This protein binds this small molecule.
Small molecule (SMILES): CC(=O)N[C@H]1[C@H](O[C@H]2[C@H](O)[C@@H](NC(C)=O)CO[C@@H]2CO)O[C@H](CO)[C@@H](O[C@@H]2O[C@H](CO[C@H]3O[C@H](CO)[C@@H](O)[C@H](O)[C@@H]3O)[C@@H](O)[C@H](O[C@H]3O[C@H](CO)[C@@H](O)[C@H](O)[C@@H]3O)[C@@H]2O)[C@@H]1O

Sequence of chain 1.C:
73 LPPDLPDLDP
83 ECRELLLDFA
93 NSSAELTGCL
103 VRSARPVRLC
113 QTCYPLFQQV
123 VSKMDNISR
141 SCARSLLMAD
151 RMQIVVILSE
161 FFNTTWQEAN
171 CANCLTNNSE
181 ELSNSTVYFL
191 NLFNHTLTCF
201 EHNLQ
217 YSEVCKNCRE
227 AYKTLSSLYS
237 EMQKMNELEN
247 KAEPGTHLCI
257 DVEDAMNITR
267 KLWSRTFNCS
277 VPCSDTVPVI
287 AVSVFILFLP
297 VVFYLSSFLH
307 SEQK

Binding-site contacts:
Ligand atom O6 contacts residue LYS267 of chain 1.A at 4.0 Å.
Ligand atom N2 contacts residue ARG151 of chain 1.C at 4.0 Å.
Ligand atom C1 contacts residue MET148 of chain 1.C at 3.9 Å (hydrophobic).
Ligand atom C6 contacts residue ARG151 of chain 1.C at 3.9 Å.
Ligand atom O7 contacts residue MET148 of chain 1.C at 2.4 Å (h-bond).
Ligand atom O4 contacts residue MET148 of chain 1.C at 4.1 Å.
Ligand atom C1 contacts residue GLN153 of chain 1.C at 3.6 Å.
Ligand atom O5 contacts residue ASP150 of chain 1.C at 4.0 Å.
Ligand atom C8 contacts residue ARG151 of chain 1.C at 4.0 Å.
Ligand atom O3 contacts residue ASP150 of chain 1.C at 3.9 Å.
Ligand atom C8 contacts residue GLU259 of chain 1.A at 3.2 Å.
Ligand atom O3 contacts residue GLU160 of chain 1.C at 4.2 Å.
Ligand atom C2 contacts residue ASN263 of chain 1.A at 4.1 Å.
Ligand atom C4 contacts residue MET148 of chain 1.C at 4.3 Å (hydrophobic).
Ligand atom C5 contacts residue ASN263 of chain 1.A at 4.2 Å.
Ligand atom C3 contacts residue MET148 of chain 1.C at 4.1 Å (hydrophobic).
Ligand atom O3 contacts residue VAL156 of chain 1.C at 3.9 Å.
Ligand atom C6 contacts residue LYS267 of chain 1.A at 4.2 Å.
Ligand atom C6 contacts residue GLN153 of chain 1.C at 4.2 Å.
Ligand atom C3 contacts residue MET148 of chain 1.C at 4.0 Å (hydrophobic).
Ligand atom O5 contacts residue LYS267 of chain 1.A at 4.3 Å.
Ligand atom C6 contacts residue ASP150 of chain 1.C at 3.3 Å.
Ligand atom C5 contacts residue ASP150 of chain 1.C at 3.6 Å.
Ligand atom O4 contacts residue GLN153 of chain 1.C at 3.0 Å (h-bond).
Ligand atom C2 contacts residue GLN153 of chain 1.C at 3.4 Å.
Ligand atom O4 contacts residue MET148 of chain 1.C at 3.4 Å (h-bond).
Ligand atom C5 contacts residue GLN153 of chain 1.C at 4.2 Å.
Ligand atom C7 contacts residue ARG151 of chain 1.C at 3.9 Å.
Ligand atom C2 contacts residue ASP150 of chain 1.C at 4.1 Å.
Ligand atom O7 contacts residue ARG151 of chain 1.C at 3.5 Å (salt-bridge).
Ligand atom O5 contacts residue ASN263 of chain 1.A at 3.4 Å (h-bond).
Ligand atom C6 contacts residue ALA149 of chain 1.C at 4.2 Å (hydrophobic).
Ligand atom C7 contacts residue MET148 of chain 1.C at 3.6 Å (hydrophobic).
Ligand atom C2 contacts residue ARG151 of chain 1.C at 3.9 Å.
Ligand atom O5 contacts residue ALA149 of chain 1.C at 3.8 Å.
Ligand atom O3 contacts residue ARG151 of chain 1.C at 4.0 Å.
Ligand atom C1 contacts residue ASN263 of chain 1.A at 2.8 Å.
Ligand atom O3 contacts residue MET148 of chain 1.C at 3.6 Å (h-bond).
Ligand atom O2 contacts residue GLN153 of chain 1.C at 3.1 Å (h-bond).
Ligand atom C4 contacts residue GLN153 of chain 1.C at 4.1 Å.

Sequence of chain 1.A:
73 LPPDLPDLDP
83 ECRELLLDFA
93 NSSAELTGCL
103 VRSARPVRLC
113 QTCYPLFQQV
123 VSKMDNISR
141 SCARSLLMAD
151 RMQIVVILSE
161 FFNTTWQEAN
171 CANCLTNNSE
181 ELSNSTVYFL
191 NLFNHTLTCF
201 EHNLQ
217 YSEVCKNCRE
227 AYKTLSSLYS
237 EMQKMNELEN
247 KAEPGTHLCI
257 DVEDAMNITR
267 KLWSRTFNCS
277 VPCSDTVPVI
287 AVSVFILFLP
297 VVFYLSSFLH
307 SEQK